Sequence of chain 1.A:
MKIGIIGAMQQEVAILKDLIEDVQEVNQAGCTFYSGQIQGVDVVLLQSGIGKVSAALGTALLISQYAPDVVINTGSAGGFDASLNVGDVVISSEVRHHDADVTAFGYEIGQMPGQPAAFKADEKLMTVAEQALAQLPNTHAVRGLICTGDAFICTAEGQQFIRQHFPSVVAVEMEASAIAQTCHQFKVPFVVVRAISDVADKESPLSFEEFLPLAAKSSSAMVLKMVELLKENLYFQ

Binding-site contacts:
Ligand atom O3' contacts residue ILE50 of chain 1.A at 3.5 Å.
Ligand atom C6 contacts residue ILE153 of chain 1.A at 3.8 Å (hydrophobic).
Ligand atom C8 contacts residue SER197 of chain 1.A at 3.3 Å.
Ligand atom C6 contacts residue PHE152 of chain 1.A at 3.4 Å (hydrophobic).
Ligand atom N7 contacts residue ALA77 of chain 1.A at 3.5 Å.
Ligand atom C8 contacts residue ALA77 of chain 1.A at 3.5 Å (hydrophobic).
Ligand atom C2 contacts residue PHE152 of chain 1.A at 3.7 Å (hydrophobic).
Ligand atom N6 contacts residue ASP198 of chain 1.A at 2.9 Å (salt-bridge).
Ligand atom C2 contacts residue ALA151 of chain 1.A at 3.5 Å (hydrophobic).
Ligand atom N7 contacts residue GLY78 of chain 1.A at 3.3 Å (h-bond).
Ligand atom N1 contacts residue ILE153 of chain 1.A at 2.9 Å (h-bond).
Ligand atom N7 contacts residue PHE152 of chain 1.A at 3.6 Å.
Ligand atom N7 contacts residue ASP198 of chain 1.A at 2.7 Å (salt-bridge).
Ligand atom C5 contacts residue ASP198 of chain 1.A at 3.7 Å.
Ligand atom C3' contacts residue MET174 of chain 1.A at 3.8 Å (hydrophobic).
Ligand atom C8 contacts residue GLY78 of chain 1.A at 3.6 Å.
Ligand atom C10 contacts residue GLU173 of chain 1.A at 3.8 Å.
Ligand atom C5 contacts residue PHE152 of chain 1.A at 3.4 Å (hydrophobic).
Ligand atom C2 contacts residue ILE153 of chain 1.A at 3.7 Å (hydrophobic).
Ligand atom C8 contacts residue ASP198 of chain 1.A at 3.5 Å.
Ligand atom N6 contacts residue PHE152 of chain 1.A at 3.6 Å.
Ligand atom N7 contacts residue SER197 of chain 1.A at 3.6 Å.
Ligand atom O3' contacts residue ALA8 of chain 1.A at 3.8 Å.
Ligand atom C9 contacts residue ALA77 of chain 1.A at 3.8 Å (hydrophobic).
Ligand atom C5' contacts residue PHE152 of chain 1.A at 3.7 Å (hydrophobic).
Ligand atom C2' contacts residue GLU175 of chain 1.A at 3.6 Å.
Ligand atom C2' contacts residue MET174 of chain 1.A at 3.6 Å (hydrophobic).
Ligand atom N1 contacts residue PHE152 of chain 1.A at 3.6 Å.
Ligand atom O3' contacts residue GLU175 of chain 1.A at 2.6 Å (salt-bridge).
Ligand atom N6 contacts residue ILE153 of chain 1.A at 3.0 Å (h-bond).
Ligand atom C5 contacts residue GLY78 of chain 1.A at 3.6 Å.
Ligand atom C10 contacts residue SER76 of chain 1.A at 3.3 Å.
Ligand atom C3' contacts residue ILE50 of chain 1.A at 3.8 Å (hydrophobic).
Ligand atom N3 contacts residue GLU173 of chain 1.A at 3.3 Å.
Ligand atom N1' contacts residue SER76 of chain 1.A at 3.8 Å.
Ligand atom C3' contacts residue GLU175 of chain 1.A at 3.5 Å.
Ligand atom C1' contacts residue PHE208 of chain 1.A at 3.5 Å (hydrophobic).
Ligand atom N3 contacts residue MET174 of chain 1.A at 3.7 Å.
Ligand atom C1' contacts residue SER76 of chain 1.A at 3.5 Å.
Ligand atom C8 contacts residue SER76 of chain 1.A at 3.7 Å.

Sequence of chain 1.B:
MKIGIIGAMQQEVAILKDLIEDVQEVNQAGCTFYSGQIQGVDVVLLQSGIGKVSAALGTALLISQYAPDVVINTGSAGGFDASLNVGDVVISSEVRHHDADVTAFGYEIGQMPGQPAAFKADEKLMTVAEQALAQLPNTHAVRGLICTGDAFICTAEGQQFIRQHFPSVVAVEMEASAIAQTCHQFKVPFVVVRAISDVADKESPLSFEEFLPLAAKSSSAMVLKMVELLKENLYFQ

This protein binds this small molecule.
Small molecule (SMILES): CSC[C@H]1CN(Cc2c[nH]c3c(N)ncnc23)C[C@@H]1O